The small molecule below binds the protein below.
Small molecule (SMILES): CC[C@H](C)[C@H](NC(=O)[C@H](CO)NC(=O)[C@H](CCCN=C(N)N)NC(=O)[C@@H](NC(=O)[C@@H]1CCCN1C(=O)[C@@H]1CCCN1C(=O)[C@H](C)N)C(C)C)C(=O)N[C@H](C=O)Cc1ccc(O)cc1

Sequence of chain 6.X:
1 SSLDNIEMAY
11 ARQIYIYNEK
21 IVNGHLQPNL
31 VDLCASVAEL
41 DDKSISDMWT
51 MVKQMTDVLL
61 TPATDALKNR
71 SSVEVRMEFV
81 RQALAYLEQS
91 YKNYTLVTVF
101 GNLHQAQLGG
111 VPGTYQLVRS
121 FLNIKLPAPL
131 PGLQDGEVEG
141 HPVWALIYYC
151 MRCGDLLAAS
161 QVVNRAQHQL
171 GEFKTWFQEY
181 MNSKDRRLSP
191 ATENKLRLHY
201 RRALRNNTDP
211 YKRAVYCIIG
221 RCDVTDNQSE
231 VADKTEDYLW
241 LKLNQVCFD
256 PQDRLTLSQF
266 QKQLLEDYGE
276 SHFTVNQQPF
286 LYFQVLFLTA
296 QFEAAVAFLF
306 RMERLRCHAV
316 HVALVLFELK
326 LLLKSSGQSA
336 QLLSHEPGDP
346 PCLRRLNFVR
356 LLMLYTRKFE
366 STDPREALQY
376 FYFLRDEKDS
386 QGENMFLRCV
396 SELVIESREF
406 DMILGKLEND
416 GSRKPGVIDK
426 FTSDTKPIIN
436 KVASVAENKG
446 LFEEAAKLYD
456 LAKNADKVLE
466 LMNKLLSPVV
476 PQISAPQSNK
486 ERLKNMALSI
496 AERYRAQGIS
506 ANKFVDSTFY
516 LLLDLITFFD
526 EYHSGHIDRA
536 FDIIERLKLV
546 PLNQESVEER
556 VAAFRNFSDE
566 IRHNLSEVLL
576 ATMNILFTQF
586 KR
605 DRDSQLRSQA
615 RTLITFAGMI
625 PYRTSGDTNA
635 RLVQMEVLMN

Binding-site contacts:
Ligand atom CG1 contacts residue VAL280 of chain 6.X at 4.0 Å (hydrophobic).
Ligand atom CB contacts residue HIS277 of chain 6.X at 3.7 Å.
Ligand atom C contacts residue THR235 of chain 6.X at 3.6 Å.
Ligand atom CG2 contacts residue LEU286 of chain 6.X at 3.7 Å (hydrophobic).
Ligand atom CD contacts residue TYR273 of chain 6.X at 3.3 Å (hydrophobic).
Ligand atom CD contacts residue HIS277 of chain 6.X at 3.9 Å.
Ligand atom C contacts residue THR235 of chain 6.X at 3.6 Å.
Ligand atom C contacts residue THR235 of chain 6.X at 3.6 Å.
Ligand atom CG2 contacts residue PHE278 of chain 6.X at 3.7 Å (hydrophobic).
Ligand atom C contacts residue TYR94 of chain 6.X at 4.0 Å (hydrophobic).
Ligand atom O contacts residue TYR94 of chain 6.X at 2.9 Å.
Ligand atom N contacts residue ASN227 of chain 6.X at 3.0 Å (h-bond).
Ligand atom CD1 contacts residue TYR91 of chain 6.X at 3.9 Å (hydrophobic).
Ligand atom CG contacts residue ASP233 of chain 6.X at 3.0 Å.
Ligand atom O contacts residue ASN281 of chain 6.X at 2.6 Å (h-bond).
Ligand atom O contacts residue HIS277 of chain 6.X at 3.4 Å.
Ligand atom CB contacts residue LEU286 of chain 6.X at 3.9 Å (hydrophobic).
Ligand atom O contacts residue LYS234 of chain 6.X at 3.6 Å.
Ligand atom CG contacts residue TYR273 of chain 6.X at 3.6 Å (hydrophobic).
Ligand atom O contacts residue THR235 of chain 6.X at 3.1 Å (h-bond).
Ligand atom O contacts residue THR235 of chain 6.X at 3.0 Å (h-bond).
Ligand atom CG2 contacts residue ASN281 of chain 6.X at 3.6 Å.
Ligand atom C contacts residue LEU286 of chain 6.X at 3.8 Å (hydrophobic).
Ligand atom CG1 contacts residue TYR94 of chain 6.X at 3.8 Å (hydrophobic).
Ligand atom CB contacts residue ASP233 of chain 6.X at 3.0 Å.
Ligand atom CG2 contacts residue GLU236 of chain 6.X at 3.3 Å.
Ligand atom CD1 contacts residue TYR94 of chain 6.X at 3.5 Å (hydrophobic).
Ligand atom CG2 contacts residue HIS277 of chain 6.X at 3.3 Å.
Ligand atom CG contacts residue LYS234 of chain 6.X at 3.3 Å.
Ligand atom N contacts residue THR235 of chain 6.X at 3.9 Å.
Ligand atom CG contacts residue HIS277 of chain 6.X at 3.8 Å.
Ligand atom CB contacts residue TYR238 of chain 6.X at 3.6 Å (hydrophobic).
Ligand atom N contacts residue TYR273 of chain 6.X at 3.9 Å.
Ligand atom C contacts residue ASN227 of chain 6.X at 3.5 Å.
Ligand atom O contacts residue ASN227 of chain 6.X at 3.6 Å.
Ligand atom C contacts residue ASN281 of chain 6.X at 3.8 Å.
Ligand atom CA contacts residue ASN227 of chain 6.X at 3.7 Å.
Ligand atom N contacts residue THR235 of chain 6.X at 3.5 Å (h-bond).
Ligand atom CA contacts residue THR235 of chain 6.X at 3.6 Å.
Ligand atom O contacts residue LEU286 of chain 6.X at 3.2 Å.